Binding-site contacts:
Ligand atom O6 contacts residue ALA162 of chain 1.A at 3.3 Å (h-bond).
Ligand atom C4 contacts residue PHE31 of chain 1.A at 3.4 Å (hydrophobic).
Ligand atom N3B contacts residue ALA16 of chain 1.A at 3.2 Å (h-bond).
Ligand atom C2' contacts residue CYS21 of chain 1.A at 3.5 Å (hydrophobic).
Ligand atom O1B contacts residue MG1 of chain 1.C at 2.2 Å.
Ligand atom C5' contacts residue TYR35 of chain 1.A at 3.2 Å (hydrophobic).
Ligand atom C6 contacts residue LYS119 of chain 1.A at 3.4 Å.
Ligand atom O2A contacts residue CYS21 of chain 1.A at 3.0 Å (h-bond).
Ligand atom N1 contacts residue ASP121 of chain 1.A at 3.4 Å (salt-bridge).
Ligand atom O2' contacts residue PHE31 of chain 1.A at 3.2 Å.
Ligand atom O3G contacts residue GLY15 of chain 1.A at 3.5 Å.
Ligand atom C8 contacts residue CYS21 of chain 1.A at 3.6 Å (hydrophobic).
Ligand atom O2' contacts residue PRO32 of chain 1.A at 3.3 Å (h-bond).
Ligand atom O2B contacts residue LYS19 of chain 1.A at 2.7 Å (salt-bridge).
Ligand atom O3A contacts residue GLY18 of chain 1.A at 3.6 Å (h-bond).
Ligand atom C5 contacts residue LYS119 of chain 1.A at 3.6 Å.
Ligand atom O1G contacts residue ALA62 of chain 1.A at 3.5 Å.
Ligand atom PG contacts residue MG1 of chain 1.C at 3.5 Å.
Ligand atom O2B contacts residue GLY18 of chain 1.A at 3.5 Å (h-bond).
Ligand atom O3G contacts residue TYR35 of chain 1.A at 3.1 Å (h-bond).
Ligand atom O3A contacts residue ALA16 of chain 1.A at 3.5 Å (h-bond).
Ligand atom O2G contacts residue MG1 of chain 1.C at 2.3 Å.
Ligand atom O2G contacts residue THR38 of chain 1.A at 3.0 Å (h-bond).
Ligand atom O2A contacts residue GLY18 of chain 1.A at 3.1 Å.
Ligand atom N3 contacts residue PHE31 of chain 1.A at 3.6 Å.
Ligand atom O2A contacts residue LYS19 of chain 1.A at 3.3 Å (salt-bridge).
Ligand atom O3' contacts residue GLY33 of chain 1.A at 3.2 Å (h-bond).
Ligand atom C8 contacts residue GLY18 of chain 1.A at 3.6 Å.
Ligand atom C5 contacts residue PHE31 of chain 1.A at 3.6 Å (hydrophobic).
Ligand atom O6 contacts residue LYS119 of chain 1.A at 3.4 Å.
Ligand atom PB contacts residue MG1 of chain 1.C at 3.5 Å.
Ligand atom N3B contacts residue GLY15 of chain 1.A at 3.3 Å.
Ligand atom C3' contacts residue GLY33 of chain 1.A at 3.6 Å.
Ligand atom O2B contacts residue VAL17 of chain 1.A at 3.6 Å.
Ligand atom O2' contacts residue GLY33 of chain 1.A at 3.6 Å (h-bond).
Ligand atom O6 contacts residue SER161 of chain 1.A at 3.5 Å (h-bond).
Ligand atom O2A contacts residue THR20 of chain 1.A at 3.2 Å (h-bond).
Ligand atom O1B contacts residue THR20 of chain 1.A at 2.6 Å (h-bond).
Ligand atom N2 contacts residue LEU122 of chain 1.A at 3.2 Å.
Ligand atom O1G contacts residue GLY63 of chain 1.A at 2.5 Å (h-bond).

Sequence of chain 1.A:
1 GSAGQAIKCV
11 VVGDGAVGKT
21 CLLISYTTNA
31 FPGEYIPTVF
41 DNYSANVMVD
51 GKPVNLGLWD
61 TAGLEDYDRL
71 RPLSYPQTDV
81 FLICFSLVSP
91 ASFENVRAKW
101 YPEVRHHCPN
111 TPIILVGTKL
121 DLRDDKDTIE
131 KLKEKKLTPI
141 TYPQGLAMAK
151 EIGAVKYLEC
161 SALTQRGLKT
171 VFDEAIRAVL

A small-molecule ligand and the protein it binds are described below.
Small molecule (SMILES): Nc1nc2c(ncn2[C@@H]2O[C@H](CO[P](=O)(O)O[P](=O)(O)NP(=O)(O)O)[C@@H](O)[C@H]2O)c(=O)[nH]1